The small molecule below binds the protein below.
Small molecule (SMILES): O=c1c(CCCO)ccc2n1C[C@@H]1CNC[C@H]2C1

Binding-site contacts:
Ligand atom C6 contacts residue TRP164 of chain 1.C at 3.6 Å (hydrophobic).
Ligand atom O18 contacts residue VAL125 of chain 1.A at 3.3 Å.
Ligand atom C16 contacts residue MET133 of chain 1.A at 3.8 Å (hydrophobic).
Ligand atom C6 contacts residue TYR110 of chain 1.C at 3.5 Å (hydrophobic).
Ligand atom O1 contacts residue TRP164 of chain 1.C at 3.6 Å (h-bond).
Ligand atom C15 contacts residue VAL165 of chain 1.C at 3.8 Å (hydrophobic).
Ligand atom N7 contacts residue TRP164 of chain 1.C at 2.7 Å (h-bond).
Ligand atom C9 contacts residue CYS207 of chain 1.C at 3.7 Å (hydrophobic).
Ligand atom N3 contacts residue TRP164 of chain 1.C at 3.1 Å (h-bond).
Ligand atom C8 contacts residue TYR110 of chain 1.C at 3.6 Å (hydrophobic).
Ligand atom N3 contacts residue ILE135 of chain 1.A at 3.9 Å.
Ligand atom C8 contacts residue TRP164 of chain 1.C at 3.6 Å (hydrophobic).
Ligand atom C17 contacts residue ILE135 of chain 1.A at 4.0 Å (hydrophobic).
Ligand atom C14 contacts residue TRP164 of chain 1.C at 3.8 Å (hydrophobic).
Ligand atom N7 contacts residue TYR110 of chain 1.C at 2.8 Å (h-bond).
Ligand atom C12 contacts residue CYS208 of chain 1.C at 3.7 Å (hydrophobic).
Ligand atom C17 contacts residue VAL125 of chain 1.A at 4.0 Å (hydrophobic).
Ligand atom C8 contacts residue TYR212 of chain 1.C at 4.0 Å (hydrophobic).
Ligand atom O1 contacts residue VAL165 of chain 1.C at 3.7 Å.
Ligand atom C12 contacts residue TYR212 of chain 1.C at 3.2 Å (hydrophobic).
Ligand atom C11 contacts residue TRP164 of chain 1.C at 3.5 Å (hydrophobic).
Ligand atom C2 contacts residue TRP164 of chain 1.C at 3.3 Å (hydrophobic).
Ligand atom C13 contacts residue TYR212 of chain 1.C at 3.2 Å (hydrophobic).
Ligand atom C11 contacts residue CYS207 of chain 1.C at 3.7 Å (hydrophobic).
Ligand atom C5 contacts residue TYR72 of chain 1.A at 4.0 Å (hydrophobic).
Ligand atom C14 contacts residue VAL165 of chain 1.C at 3.8 Å (hydrophobic).
Ligand atom C16 contacts residue VAL125 of chain 1.A at 3.6 Å (hydrophobic).
Ligand atom C9 contacts residue TYR205 of chain 1.C at 3.9 Å (hydrophobic).
Ligand atom C4 contacts residue TRP164 of chain 1.C at 3.5 Å (hydrophobic).
Ligand atom O1 contacts residue ILE135 of chain 1.A at 3.5 Å.
Ligand atom C2 contacts residue ILE135 of chain 1.A at 3.8 Å (hydrophobic).
Ligand atom C12 contacts residue CYS207 of chain 1.C at 3.6 Å (hydrophobic).
Ligand atom C10 contacts residue TYR72 of chain 1.A at 4.0 Å (hydrophobic).
Ligand atom C17 contacts residue MET133 of chain 1.A at 3.7 Å (hydrophobic).
Ligand atom C8 contacts residue TYR205 of chain 1.C at 3.5 Å (hydrophobic).
Ligand atom C15 contacts residue VAL125 of chain 1.A at 3.6 Å (hydrophobic).
Ligand atom C13 contacts residue VAL165 of chain 1.C at 3.9 Å (hydrophobic).
Ligand atom C4 contacts residue ILE135 of chain 1.A at 3.9 Å (hydrophobic).
Ligand atom C5 contacts residue TRP164 of chain 1.C at 3.7 Å (hydrophobic).
Ligand atom C12 contacts residue TRP164 of chain 1.C at 3.9 Å (hydrophobic).

Sequence of chain 1.C:
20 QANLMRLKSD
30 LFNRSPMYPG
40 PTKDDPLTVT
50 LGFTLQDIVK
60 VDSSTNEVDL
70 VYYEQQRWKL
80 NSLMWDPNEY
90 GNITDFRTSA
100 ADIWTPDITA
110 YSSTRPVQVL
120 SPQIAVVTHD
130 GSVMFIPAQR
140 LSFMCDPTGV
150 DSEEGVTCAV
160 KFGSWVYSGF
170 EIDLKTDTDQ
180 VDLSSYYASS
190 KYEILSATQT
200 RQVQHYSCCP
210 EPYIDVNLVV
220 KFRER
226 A

Sequence of chain 1.A:
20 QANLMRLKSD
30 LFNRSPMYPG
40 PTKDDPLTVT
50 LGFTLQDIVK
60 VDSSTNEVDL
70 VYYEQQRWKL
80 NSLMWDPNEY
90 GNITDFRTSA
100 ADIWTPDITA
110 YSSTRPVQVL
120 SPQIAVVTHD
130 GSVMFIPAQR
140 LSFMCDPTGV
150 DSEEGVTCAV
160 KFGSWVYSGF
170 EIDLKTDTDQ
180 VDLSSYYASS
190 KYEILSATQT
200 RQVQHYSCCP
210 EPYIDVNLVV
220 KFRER